Binding-site contacts:
Ligand atom C1' contacts residue THR688 of chain 1.A at 3.5 Å.
Ligand atom N1 contacts residue ASP478 of chain 1.A at 2.9 Å (salt-bridge).
Ligand atom C8 contacts residue GLY521 of chain 1.A at 3.2 Å.
Ligand atom O2G contacts residue GLY521 of chain 1.A at 3.8 Å.
Ligand atom O1B contacts residue THR525 of chain 1.A at 2.7 Å (h-bond).
Ligand atom N3 contacts residue LEU526 of chain 1.A at 3.7 Å.
Ligand atom N7 contacts residue GLY523 of chain 1.A at 3.2 Å.
Ligand atom O2A contacts residue LEU526 of chain 1.A at 3.5 Å.
Ligand atom N1 contacts residue ILE479 of chain 1.A at 3.7 Å.
Ligand atom O1A contacts residue LEU526 of chain 1.A at 3.7 Å.
Ligand atom O4' contacts residue GLY521 of chain 1.A at 3.8 Å.
Ligand atom C2 contacts residue ASP478 of chain 1.A at 3.1 Å.
Ligand atom O3A contacts residue THR525 of chain 1.A at 3.8 Å.
Ligand atom N1 contacts residue ILE656 of chain 1.A at 3.7 Å.
Ligand atom O2B contacts residue GLY521 of chain 1.A at 3.4 Å.
Ligand atom C8 contacts residue GLY523 of chain 1.A at 3.8 Å.
Ligand atom N3 contacts residue ILE656 of chain 1.A at 3.8 Å.
Ligand atom C5' contacts residue GLY521 of chain 1.A at 3.5 Å.
Ligand atom O2A contacts residue THR525 of chain 1.A at 3.2 Å.
Ligand atom O2G contacts residue PRO520 of chain 1.A at 3.2 Å.
Ligand atom O2G contacts residue PRO519 of chain 1.A at 3.0 Å (h-bond).
Ligand atom O2B contacts residue GLY523 of chain 1.A at 2.8 Å (h-bond).
Ligand atom N6 contacts residue ILE479 of chain 1.A at 3.7 Å.
Ligand atom O2B contacts residue CYS522 of chain 1.A at 2.6 Å (h-bond).
Ligand atom O2B contacts residue LYS524 of chain 1.A at 3.8 Å.
Ligand atom O1G contacts residue ARG635 of chain 1.B at 3.1 Å (salt-bridge).
Ligand atom O1B contacts residue GLY523 of chain 1.A at 3.8 Å.
Ligand atom O1G contacts residue ASN624 of chain 1.A at 3.3 Å (h-bond).
Ligand atom O1B contacts residue LYS524 of chain 1.A at 3.1 Å.
Ligand atom O3G contacts residue LYS524 of chain 1.A at 3.4 Å.
Ligand atom C2' contacts residue LEU526 of chain 1.A at 3.8 Å (hydrophobic).
Ligand atom N7 contacts residue GLY521 of chain 1.A at 3.8 Å.
Ligand atom O2G contacts residue LYS524 of chain 1.A at 3.0 Å (salt-bridge).
Ligand atom O2' contacts residue THR688 of chain 1.A at 3.1 Å (h-bond).
Ligand atom C2' contacts residue THR688 of chain 1.A at 3.8 Å.
Ligand atom O3G contacts residue ASP577 of chain 1.A at 3.1 Å (salt-bridge).
Ligand atom O1A contacts residue GLY523 of chain 1.A at 3.0 Å.
Ligand atom C2 contacts residue ILE656 of chain 1.A at 3.7 Å (hydrophobic).
Ligand atom N7 contacts residue CYS522 of chain 1.A at 3.3 Å (h-bond).
Ligand atom C4 contacts residue LEU526 of chain 1.A at 3.8 Å (hydrophobic).

Sequence of chain 1.A:
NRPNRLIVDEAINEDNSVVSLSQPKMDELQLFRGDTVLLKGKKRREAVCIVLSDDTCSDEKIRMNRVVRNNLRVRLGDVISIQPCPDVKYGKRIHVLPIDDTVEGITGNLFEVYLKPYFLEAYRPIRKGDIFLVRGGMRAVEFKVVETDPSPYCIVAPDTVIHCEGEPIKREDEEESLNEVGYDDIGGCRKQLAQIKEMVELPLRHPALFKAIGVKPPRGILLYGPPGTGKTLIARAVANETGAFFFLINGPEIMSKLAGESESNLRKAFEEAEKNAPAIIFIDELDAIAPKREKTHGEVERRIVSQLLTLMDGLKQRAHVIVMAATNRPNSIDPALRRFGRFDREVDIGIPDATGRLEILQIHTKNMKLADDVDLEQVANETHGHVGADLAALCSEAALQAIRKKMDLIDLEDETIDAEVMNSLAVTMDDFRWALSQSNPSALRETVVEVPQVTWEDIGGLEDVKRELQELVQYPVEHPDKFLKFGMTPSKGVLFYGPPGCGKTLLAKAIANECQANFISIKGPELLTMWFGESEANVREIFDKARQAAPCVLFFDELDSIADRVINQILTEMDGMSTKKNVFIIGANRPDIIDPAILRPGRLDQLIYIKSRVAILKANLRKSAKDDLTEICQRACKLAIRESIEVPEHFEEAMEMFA

This protein binds this small molecule.
Small molecule (SMILES): Nc1ncnc2c1ncn2[C@@H]1O[C@H](CO[P](=O)(O)O[P](=O)(O)NP(=O)(O)O)[C@@H](O)[C@H]1O

Sequence of chain 1.B:
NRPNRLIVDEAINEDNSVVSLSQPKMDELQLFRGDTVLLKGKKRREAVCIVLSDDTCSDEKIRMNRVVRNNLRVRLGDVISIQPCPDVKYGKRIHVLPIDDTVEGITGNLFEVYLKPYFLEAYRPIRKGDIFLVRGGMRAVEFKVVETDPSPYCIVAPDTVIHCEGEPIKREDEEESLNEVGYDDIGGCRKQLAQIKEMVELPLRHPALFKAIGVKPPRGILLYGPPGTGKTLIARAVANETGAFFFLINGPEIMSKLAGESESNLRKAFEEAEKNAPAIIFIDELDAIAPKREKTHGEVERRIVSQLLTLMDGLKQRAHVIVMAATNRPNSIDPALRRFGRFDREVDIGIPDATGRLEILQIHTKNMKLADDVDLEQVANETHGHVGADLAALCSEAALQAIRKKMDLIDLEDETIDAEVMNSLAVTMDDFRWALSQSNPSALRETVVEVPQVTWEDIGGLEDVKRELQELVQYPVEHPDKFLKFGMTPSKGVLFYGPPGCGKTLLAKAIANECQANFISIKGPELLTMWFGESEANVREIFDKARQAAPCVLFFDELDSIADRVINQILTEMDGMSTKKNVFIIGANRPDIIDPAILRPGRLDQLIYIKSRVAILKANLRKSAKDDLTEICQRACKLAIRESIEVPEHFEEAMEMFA